This protein binds this small molecule.
Small molecule (SMILES): CC(=O)N[C@@H]1[C@@H](O)[C@H](O)[C@@H](CO)O[C@H]1O

Sequence of chain 10.H:
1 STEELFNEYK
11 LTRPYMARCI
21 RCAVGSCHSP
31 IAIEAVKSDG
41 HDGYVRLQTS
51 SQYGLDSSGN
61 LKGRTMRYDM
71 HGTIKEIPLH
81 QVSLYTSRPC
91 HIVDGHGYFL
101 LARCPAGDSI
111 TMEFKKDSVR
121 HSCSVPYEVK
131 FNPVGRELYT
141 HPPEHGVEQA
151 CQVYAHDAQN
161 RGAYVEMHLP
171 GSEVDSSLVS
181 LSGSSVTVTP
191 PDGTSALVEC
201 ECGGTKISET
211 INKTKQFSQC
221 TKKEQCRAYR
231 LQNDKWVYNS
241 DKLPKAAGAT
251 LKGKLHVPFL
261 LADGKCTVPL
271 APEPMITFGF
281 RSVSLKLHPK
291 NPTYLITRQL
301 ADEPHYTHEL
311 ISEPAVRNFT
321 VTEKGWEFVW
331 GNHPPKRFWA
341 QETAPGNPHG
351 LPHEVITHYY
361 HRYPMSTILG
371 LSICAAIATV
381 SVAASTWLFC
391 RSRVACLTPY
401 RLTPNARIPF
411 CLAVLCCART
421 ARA

Binding-site contacts:
Ligand atom C1 contacts residue ILE211 of chain 10.H at 4.3 Å (hydrophobic).
Ligand atom C3 contacts residue ASN212 of chain 10.H at 3.8 Å.
Ligand atom N2 contacts residue ASN212 of chain 10.H at 2.9 Å (h-bond).
Ligand atom C4 contacts residue ASN212 of chain 10.H at 4.2 Å.
Ligand atom C5 contacts residue ASN212 of chain 10.H at 3.7 Å.
Ligand atom C2 contacts residue ASN212 of chain 10.H at 2.5 Å.
Ligand atom O6 contacts residue ASN212 of chain 10.H at 4.3 Å.
Ligand atom C1 contacts residue ASN212 of chain 10.H at 1.4 Å.
Ligand atom C7 contacts residue ASN212 of chain 10.H at 4.0 Å.
Ligand atom O5 contacts residue ASN212 of chain 10.H at 2.4 Å (h-bond).
Ligand atom N2 contacts residue ILE211 of chain 10.H at 4.5 Å.